Binding-site contacts:
Ligand atom O3G contacts residue MG1 of chain 1.J at 3.2 Å.
Ligand atom O3G contacts residue ASP165 of chain 1.A at 3.8 Å.
Ligand atom O2A contacts residue GLY40 of chain 1.A at 3.9 Å.
Ligand atom C6 contacts residue GLU101 of chain 1.A at 3.9 Å.
Ligand atom O3' contacts residue ASP110 of chain 1.A at 3.6 Å.
Ligand atom C6 contacts residue CYS103 of chain 1.A at 3.7 Å (hydrophobic).
Ligand atom O3A contacts residue GLU36 of chain 1.A at 3.7 Å.
Ligand atom PA contacts residue MG1 of chain 1.J at 3.6 Å.
Ligand atom C2' contacts residue ASP110 of chain 1.A at 3.6 Å.
Ligand atom C5' contacts residue GLU36 of chain 1.A at 3.4 Å.
Ligand atom N6 contacts residue MET100 of chain 1.A at 3.7 Å.
Ligand atom N6 contacts residue CYS103 of chain 1.A at 3.6 Å.
Ligand atom N6 contacts residue TYR102 of chain 1.A at 3.9 Å.
Ligand atom N6 contacts residue ALA55 of chain 1.A at 3.1 Å.
Ligand atom C2 contacts residue LEU34 of chain 1.A at 3.5 Å (hydrophobic).
Ligand atom O3A contacts residue GLY37 of chain 1.A at 3.2 Å.
Ligand atom PB contacts residue MG1 of chain 1.J at 3.6 Å.
Ligand atom C6 contacts residue ALA55 of chain 1.A at 3.8 Å (hydrophobic).
Ligand atom N1 contacts residue TYR102 of chain 1.A at 3.7 Å.
Ligand atom O2' contacts residue ASP110 of chain 1.A at 2.3 Å (salt-bridge).
Ligand atom O2A contacts residue VAL42 of chain 1.A at 3.6 Å.
Ligand atom O1A contacts residue MG1 of chain 1.J at 2.2 Å.
Ligand atom O2' contacts residue SER107 of chain 1.A at 3.9 Å.
Ligand atom N3 contacts residue LEU34 of chain 1.A at 3.7 Å.
Ligand atom O2B contacts residue MG1 of chain 1.J at 2.1 Å.
Ligand atom O1G contacts residue ASP165 of chain 1.A at 3.4 Å (salt-bridge).
Ligand atom O1A contacts residue LYS57 of chain 1.A at 3.6 Å (salt-bridge).
Ligand atom N1 contacts residue CYS103 of chain 1.A at 3.1 Å (h-bond).
Ligand atom N7 contacts residue MET100 of chain 1.A at 3.4 Å.
Ligand atom C2 contacts residue CYS103 of chain 1.A at 2.7 Å (hydrophobic).
Ligand atom N3 contacts residue CYS103 of chain 1.A at 3.4 Å (h-bond).
Ligand atom O5' contacts residue VAL42 of chain 1.A at 3.3 Å.
Ligand atom O2A contacts residue GLU36 of chain 1.A at 3.9 Å.
Ligand atom O2B contacts residue ASP165 of chain 1.A at 2.9 Å (salt-bridge).
Ligand atom O2G contacts residue TYR39 of chain 1.A at 3.8 Å.
Ligand atom O2A contacts residue LYS57 of chain 1.A at 3.4 Å.
Ligand atom O2A contacts residue GLY37 of chain 1.A at 3.6 Å (h-bond).
Ligand atom C8 contacts residue VAL42 of chain 1.A at 4.0 Å (hydrophobic).
Ligand atom N6 contacts residue GLU101 of chain 1.A at 2.6 Å (salt-bridge).
Ligand atom O1G contacts residue MG1 of chain 1.J at 3.9 Å.

The protein below binds the small molecule below.
Small molecule (SMILES): Nc1ncnc2c1ncn2[C@@H]1O[C@H](CO[P](=O)(O)O[P](=O)(O)NP(=O)(O)O)[C@@H](O)[C@H]1O

Sequence of chain 1.A:
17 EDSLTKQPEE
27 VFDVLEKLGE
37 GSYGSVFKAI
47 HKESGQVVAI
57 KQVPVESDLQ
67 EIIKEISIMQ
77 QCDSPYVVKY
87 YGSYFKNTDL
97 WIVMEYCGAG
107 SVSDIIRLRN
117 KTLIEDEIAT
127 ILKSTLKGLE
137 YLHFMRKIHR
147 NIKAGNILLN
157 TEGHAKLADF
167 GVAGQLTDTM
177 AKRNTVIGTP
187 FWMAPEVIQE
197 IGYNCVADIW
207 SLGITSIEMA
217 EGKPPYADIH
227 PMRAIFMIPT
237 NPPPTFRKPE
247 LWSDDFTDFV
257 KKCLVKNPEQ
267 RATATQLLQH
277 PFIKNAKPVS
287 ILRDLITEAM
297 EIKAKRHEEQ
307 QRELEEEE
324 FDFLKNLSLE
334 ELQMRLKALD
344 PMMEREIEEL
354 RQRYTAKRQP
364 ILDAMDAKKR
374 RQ